Binding-site contacts:
Ligand atom N2 contacts residue LEU93 of chain 1.A at 3.0 Å (h-bond).
Ligand atom O1 contacts residue PHE238 of chain 1.A at 3.8 Å.
Ligand atom F2 contacts residue GLN224 of chain 1.A at 3.3 Å.
Ligand atom C11 contacts residue ALA61 of chain 1.A at 3.7 Å (hydrophobic).
Ligand atom O2 contacts residue ALA237 of chain 1.A at 3.2 Å (h-bond).
Ligand atom C1 contacts residue PHE238 of chain 1.A at 3.6 Å (hydrophobic).
Ligand atom F3 contacts residue GLN224 of chain 1.A at 3.5 Å.
Ligand atom O1 contacts residue ALA236 of chain 1.A at 3.6 Å.
Ligand atom C1 contacts residue ALA237 of chain 1.A at 3.4 Å (hydrophobic).
Ligand atom O1 contacts residue GLN69 of chain 1.A at 2.7 Å (h-bond).
Ligand atom CL1 contacts residue LEU64 of chain 1.A at 3.5 Å.
Ligand atom O2 contacts residue ALA236 of chain 1.A at 3.7 Å.
Ligand atom N2 contacts residue ALA97 of chain 1.A at 3.7 Å.
Ligand atom O3 contacts residue PHE246 of chain 1.A at 3.7 Å.
Ligand atom F1 contacts residue LEU223 of chain 1.A at 3.5 Å.
Ligand atom F3 contacts residue LEU245 of chain 1.A at 3.6 Å.
Ligand atom C16 contacts residue LEU245 of chain 1.A at 3.7 Å (hydrophobic).
Ligand atom CL1 contacts residue THR65 of chain 1.A at 3.5 Å.
Ligand atom N1 contacts residue LEU223 of chain 1.A at 3.8 Å.
Ligand atom F2 contacts residue GLN227 of chain 1.A at 3.8 Å.
Ligand atom O2 contacts residue TYR242 of chain 1.A at 3.6 Å.
Ligand atom C19 contacts residue ILE68 of chain 1.A at 3.7 Å (hydrophobic).
Ligand atom F2 contacts residue PHE246 of chain 1.A at 3.7 Å.
Ligand atom N3 contacts residue LEU93 of chain 1.A at 3.5 Å (h-bond).
Ligand atom N2 contacts residue LYS94 of chain 1.A at 3.1 Å (salt-bridge).
Ligand atom C21 contacts residue TYR242 of chain 1.A at 3.5 Å (hydrophobic).
Ligand atom C12 contacts residue TRP57 of chain 1.A at 3.6 Å (hydrophobic).
Ligand atom O1 contacts residue GLN235 of chain 1.A at 3.7 Å.
Ligand atom C19 contacts residue LEU245 of chain 1.A at 3.7 Å (hydrophobic).
Ligand atom O4 contacts residue LEU245 of chain 1.A at 3.6 Å.
Ligand atom O3 contacts residue LEU245 of chain 1.A at 3.7 Å.
Ligand atom C5 contacts residue PHE246 of chain 1.A at 3.7 Å (hydrophobic).
Ligand atom F1 contacts residue GLN224 of chain 1.A at 3.4 Å.
Ligand atom C17 contacts residue LEU245 of chain 1.A at 3.6 Å (hydrophobic).
Ligand atom O2 contacts residue PHE238 of chain 1.A at 2.8 Å (h-bond).
Ligand atom C18 contacts residue LYS94 of chain 1.A at 3.7 Å.
Ligand atom CL1 contacts residue MET98 of chain 1.A at 3.6 Å.
Ligand atom C11 contacts residue THR65 of chain 1.A at 3.4 Å.
Ligand atom N3 contacts residue ALA97 of chain 1.A at 3.7 Å.
Ligand atom O1 contacts residue ALA237 of chain 1.A at 2.9 Å (h-bond).

Sequence of chain 1.A:
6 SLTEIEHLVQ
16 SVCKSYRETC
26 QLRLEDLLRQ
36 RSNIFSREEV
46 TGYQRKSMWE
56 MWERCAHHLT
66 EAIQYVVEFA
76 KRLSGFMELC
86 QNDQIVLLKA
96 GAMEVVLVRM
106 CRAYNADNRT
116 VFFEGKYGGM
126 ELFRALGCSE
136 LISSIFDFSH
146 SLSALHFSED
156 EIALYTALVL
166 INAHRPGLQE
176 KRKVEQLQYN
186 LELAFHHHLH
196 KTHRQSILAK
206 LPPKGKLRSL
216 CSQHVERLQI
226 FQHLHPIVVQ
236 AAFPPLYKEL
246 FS

This small molecule binds to this protein.
Small molecule (SMILES): O=C(O)c1ccc(OCc2c(-c3c(Cl)cccc3C(F)(F)F)noc2-c2cn[nH]c2)cc1